Sequence of chain 4.B:
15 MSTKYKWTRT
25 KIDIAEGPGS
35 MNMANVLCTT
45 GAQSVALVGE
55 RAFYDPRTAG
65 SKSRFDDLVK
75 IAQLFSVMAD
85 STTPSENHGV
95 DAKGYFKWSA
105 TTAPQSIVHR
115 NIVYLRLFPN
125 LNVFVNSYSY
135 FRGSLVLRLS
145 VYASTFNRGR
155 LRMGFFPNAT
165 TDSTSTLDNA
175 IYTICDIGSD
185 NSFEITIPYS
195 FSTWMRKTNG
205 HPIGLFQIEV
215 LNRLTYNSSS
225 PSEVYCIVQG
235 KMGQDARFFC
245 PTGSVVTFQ

This protein binds this small molecule.
Small molecule (SMILES): Nc1nc(=O)c2ncn([C@@H]3O[C@H](CO)[C@@H](O[P](=O)(O)OC[C@H]4O[C@@H](n5ccc(=O)[nH]c5=O)[C@H](O)[C@@H]4O[P](=O)(O)OC[C@H]4O[C@@H](n5ccc(=O)[nH]c5=O)[C@H](O)[C@@H]4O[P](=O)(O)OC[C@H]4O[C@@H](n5ccc(=O)[nH]c5=O)[C@H](O)[C@@H]4O[P](=O)(O)OC[C@H]4O[C@@H](n5ccc(=O)[nH]c5=O)[C@H](O)[C@@H]4O[P](=O)(O)OC[C@H]4O[C@@H](n5ccc(=O)[nH]c5=O)[C@H](O)[C@@H]4O)[C@H]3O)c2[nH]1

Sequence of chain 4.A:
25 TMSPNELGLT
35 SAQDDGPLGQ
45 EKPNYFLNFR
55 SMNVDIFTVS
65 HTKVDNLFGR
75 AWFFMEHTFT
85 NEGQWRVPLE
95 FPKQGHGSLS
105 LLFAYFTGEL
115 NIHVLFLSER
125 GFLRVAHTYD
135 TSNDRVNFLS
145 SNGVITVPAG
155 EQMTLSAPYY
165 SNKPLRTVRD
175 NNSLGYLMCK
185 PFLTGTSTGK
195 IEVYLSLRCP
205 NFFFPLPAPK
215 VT

Binding-site contacts:
Ligand atom C2 contacts residue ALA56 of chain 4.B at 3.7 Å (hydrophobic).
Ligand atom O2 contacts residue TYR58 of chain 4.B at 3.8 Å.
Ligand atom N1 contacts residue ALA56 of chain 4.B at 3.2 Å (h-bond).
Ligand atom C2' contacts residue ARG55 of chain 4.B at 3.6 Å.
Ligand atom C6 contacts residue ARG68 of chain 4.B at 3.8 Å.
Ligand atom N3 contacts residue ASN205 of chain 4.A at 3.7 Å.
Ligand atom N1 contacts residue PHE57 of chain 4.B at 4.1 Å.
Ligand atom C4 contacts residue ASN205 of chain 4.A at 4.0 Å.
Ligand atom OP2 contacts residue ARG202 of chain 4.A at 2.5 Å (salt-bridge).
Ligand atom O4 contacts residue ARG68 of chain 4.B at 3.7 Å.
Ligand atom C5 contacts residue ARG68 of chain 4.B at 3.9 Å.
Ligand atom C4' contacts residue CYS203 of chain 4.A at 3.9 Å (hydrophobic).
Ligand atom O5' contacts residue ARG202 of chain 4.A at 3.9 Å.
Ligand atom C5' contacts residue ARG202 of chain 4.A at 3.0 Å.
Ligand atom O6 contacts residue PHE57 of chain 4.B at 4.0 Å.
Ligand atom O2' contacts residue LEU41 of chain 4.B at 4.1 Å.
Ligand atom C2 contacts residue ARG55 of chain 4.B at 3.9 Å.
Ligand atom N2 contacts residue ALA56 of chain 4.B at 3.3 Å (h-bond).
Ligand atom OP2 contacts residue ARG55 of chain 4.B at 4.1 Å.
Ligand atom C1' contacts residue ARG55 of chain 4.B at 3.4 Å.
Ligand atom C4' contacts residue ARG202 of chain 4.A at 3.8 Å.
Ligand atom N1 contacts residue ARG55 of chain 4.B at 4.0 Å.
Ligand atom C4 contacts residue ARG68 of chain 4.B at 3.7 Å.
Ligand atom O4' contacts residue ARG202 of chain 4.A at 4.0 Å.
Ligand atom O4' contacts residue ARG68 of chain 4.B at 3.8 Å.
Ligand atom N3 contacts residue ARG55 of chain 4.B at 3.5 Å (salt-bridge).
Ligand atom N1 contacts residue TYR58 of chain 4.B at 3.6 Å.
Ligand atom O2 contacts residue ARG55 of chain 4.B at 3.2 Å (salt-bridge).
Ligand atom N3 contacts residue ARG68 of chain 4.B at 4.1 Å.
Ligand atom O6 contacts residue TYR58 of chain 4.B at 3.0 Å (h-bond).
Ligand atom O4 contacts residue ASN205 of chain 4.A at 3.4 Å (h-bond).
Ligand atom O4' contacts residue CYS203 of chain 4.A at 3.5 Å (h-bond).
Ligand atom N1 contacts residue ARG68 of chain 4.B at 4.1 Å.
Ligand atom C2 contacts residue ARG55 of chain 4.B at 3.9 Å.
Ligand atom C6 contacts residue TYR58 of chain 4.B at 3.5 Å (hydrophobic).
Ligand atom N2 contacts residue ARG55 of chain 4.B at 3.7 Å.
Ligand atom O2' contacts residue ARG55 of chain 4.B at 2.7 Å (salt-bridge).
Ligand atom O3' contacts residue ARG55 of chain 4.B at 3.6 Å.
Ligand atom O2 contacts residue CYS203 of chain 4.A at 4.0 Å.
Ligand atom P contacts residue ARG202 of chain 4.A at 3.8 Å.